Sequence of chain 1.C:
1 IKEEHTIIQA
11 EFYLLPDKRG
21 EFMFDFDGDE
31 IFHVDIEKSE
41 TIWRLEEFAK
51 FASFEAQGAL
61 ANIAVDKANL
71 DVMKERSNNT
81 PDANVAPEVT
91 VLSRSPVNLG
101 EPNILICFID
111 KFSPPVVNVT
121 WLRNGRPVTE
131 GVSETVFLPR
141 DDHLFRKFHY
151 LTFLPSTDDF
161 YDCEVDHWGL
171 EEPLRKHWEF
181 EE

Binding-site contacts:
Ligand atom C1 contacts residue ASN78 of chain 1.C at 2.8 Å.
Ligand atom C5 contacts residue ASN78 of chain 1.C at 4.0 Å.
Ligand atom O7 contacts residue ASN78 of chain 1.C at 2.7 Å (h-bond).
Ligand atom C3 contacts residue ASN78 of chain 1.C at 4.1 Å.
Ligand atom C2 contacts residue ASN78 of chain 1.C at 3.3 Å.
Ligand atom N2 contacts residue ASN78 of chain 1.C at 2.8 Å (h-bond).
Ligand atom C8 contacts residue ASN78 of chain 1.C at 3.4 Å.
Ligand atom C7 contacts residue ASN78 of chain 1.C at 2.7 Å.
Ligand atom O5 contacts residue ASN78 of chain 1.C at 2.7 Å (h-bond).

The small molecule below binds the protein below.
Small molecule (SMILES): CC(=O)N[C@@H]1[C@@H](O)[C@H](O)[C@@H](CO)O[C@H]1O